This protein binds this small molecule.
Small molecule (SMILES): Nc1ccc(C(=O)O)cc1

Binding-site contacts:
Ligand atom C4 contacts residue ALA383 of chain 1.F at 3.7 Å (hydrophobic).
Ligand atom C2 contacts residue PHE348 of chain 1.F at 3.9 Å (hydrophobic).
Ligand atom C4 contacts residue PHE552 of chain 1.F at 4.0 Å (hydrophobic).
Ligand atom C6 contacts residue PRO384 of chain 1.F at 3.8 Å (hydrophobic).
Ligand atom N4 contacts residue ALA383 of chain 1.F at 3.4 Å.
Ligand atom C5 contacts residue ALA383 of chain 1.F at 4.5 Å (hydrophobic).
Ligand atom C1 contacts residue PRO384 of chain 1.F at 3.8 Å (hydrophobic).
Ligand atom C6 contacts residue ARG582 of chain 1.F at 4.1 Å.
Ligand atom C5 contacts residue PHE552 of chain 1.F at 3.8 Å (hydrophobic).
Ligand atom C5 contacts residue SER382 of chain 1.F at 4.3 Å.
Ligand atom N4 contacts residue SER382 of chain 1.F at 3.3 Å (h-bond).
Ligand atom O1' contacts residue ARG582 of chain 1.F at 2.9 Å (salt-bridge).
Ligand atom C4 contacts residue LYS581 of chain 1.F at 3.7 Å.
Ligand atom N4 contacts residue PRO384 of chain 1.F at 4.4 Å.
Ligand atom C2 contacts residue PRO384 of chain 1.F at 3.8 Å (hydrophobic).
Ligand atom C4 contacts residue PRO384 of chain 1.F at 3.7 Å (hydrophobic).
Ligand atom C6 contacts residue LYS581 of chain 1.F at 4.2 Å.
Ligand atom C3 contacts residue HH21 of chain 1.CA at 4.0 Å.
Ligand atom C3 contacts residue LYS581 of chain 1.F at 3.7 Å.
Ligand atom C3 contacts residue PHE348 of chain 1.F at 3.8 Å (hydrophobic).
Ligand atom C4 contacts residue HH21 of chain 1.CA at 4.0 Å.
Ligand atom O2' contacts residue ARG582 of chain 1.F at 2.7 Å (salt-bridge).
Ligand atom C1 contacts residue ARG582 of chain 1.F at 4.3 Å.
Ligand atom C6 contacts residue GLY551 of chain 1.F at 3.7 Å.
Ligand atom C3 contacts residue PRO384 of chain 1.F at 3.8 Å (hydrophobic).
Ligand atom O1' contacts residue GLY551 of chain 1.F at 3.8 Å.
Ligand atom C2 contacts residue LYS581 of chain 1.F at 3.9 Å.
Ligand atom C5 contacts residue LYS581 of chain 1.F at 4.0 Å.
Ligand atom C1' contacts residue ARG582 of chain 1.F at 3.3 Å.
Ligand atom O2' contacts residue LYS581 of chain 1.F at 3.1 Å.
Ligand atom N4 contacts residue HH21 of chain 1.CA at 3.5 Å.
Ligand atom C4 contacts residue SER382 of chain 1.F at 4.0 Å.
Ligand atom C1 contacts residue LYS581 of chain 1.F at 3.9 Å.
Ligand atom O1' contacts residue LYS581 of chain 1.F at 4.0 Å.
Ligand atom N4 contacts residue LYS581 of chain 1.F at 4.2 Å.
Ligand atom C3 contacts residue ALA383 of chain 1.F at 3.9 Å (hydrophobic).
Ligand atom C5 contacts residue PRO384 of chain 1.F at 3.7 Å (hydrophobic).
Ligand atom C5 contacts residue GLY551 of chain 1.F at 4.3 Å.
Ligand atom N4 contacts residue PHE552 of chain 1.F at 3.3 Å.
Ligand atom C1' contacts residue LYS581 of chain 1.F at 3.5 Å.

Sequence of chain 1.F:
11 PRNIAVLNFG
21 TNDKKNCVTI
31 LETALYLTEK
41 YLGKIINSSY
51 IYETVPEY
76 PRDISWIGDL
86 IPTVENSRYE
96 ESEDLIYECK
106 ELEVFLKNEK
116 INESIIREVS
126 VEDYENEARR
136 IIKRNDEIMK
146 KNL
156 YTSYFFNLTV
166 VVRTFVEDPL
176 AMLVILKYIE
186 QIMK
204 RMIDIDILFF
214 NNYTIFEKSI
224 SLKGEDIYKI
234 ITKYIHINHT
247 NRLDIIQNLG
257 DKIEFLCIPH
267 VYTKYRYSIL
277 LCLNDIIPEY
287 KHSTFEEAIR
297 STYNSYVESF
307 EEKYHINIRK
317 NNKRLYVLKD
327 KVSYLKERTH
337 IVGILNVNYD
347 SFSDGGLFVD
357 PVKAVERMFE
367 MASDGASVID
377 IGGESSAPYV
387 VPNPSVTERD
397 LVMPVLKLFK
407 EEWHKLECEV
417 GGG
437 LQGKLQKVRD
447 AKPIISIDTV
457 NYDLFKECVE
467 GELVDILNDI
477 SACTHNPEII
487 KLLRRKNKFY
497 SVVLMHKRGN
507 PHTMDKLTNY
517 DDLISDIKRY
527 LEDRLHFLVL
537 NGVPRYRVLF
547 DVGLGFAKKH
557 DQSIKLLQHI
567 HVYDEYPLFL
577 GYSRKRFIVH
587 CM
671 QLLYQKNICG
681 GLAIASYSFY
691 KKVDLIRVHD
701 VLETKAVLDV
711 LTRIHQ